Sequence of chain 1.A:
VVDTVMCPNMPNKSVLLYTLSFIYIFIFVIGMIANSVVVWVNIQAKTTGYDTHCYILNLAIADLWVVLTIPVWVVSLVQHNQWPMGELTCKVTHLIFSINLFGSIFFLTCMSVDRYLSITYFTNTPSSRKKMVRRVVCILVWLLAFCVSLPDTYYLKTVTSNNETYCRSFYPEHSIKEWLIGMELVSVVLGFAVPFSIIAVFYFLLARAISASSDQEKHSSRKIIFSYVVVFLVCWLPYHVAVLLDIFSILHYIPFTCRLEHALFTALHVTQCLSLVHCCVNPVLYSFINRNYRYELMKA

The small molecule below binds the protein below.
Small molecule (SMILES): CC(C)CCC[C@@H](C)[C@H]1CC[C@H]2[C@@H]3CC=C4C[C@@H](O)CC[C@]4(C)[C@H]3CC[C@]12C

Binding-site contacts:
Ligand atom C19 contacts residue SER258 of chain 1.A at 4.4 Å.
Ligand atom C26 contacts residue CYS266 of chain 1.A at 4.4 Å (hydrophobic).
Ligand atom C4 contacts residue LYS254 of chain 1.A at 4.3 Å.
Ligand atom C23 contacts residue VAL312 of chain 1.A at 3.8 Å (hydrophobic).
Ligand atom C18 contacts residue LEU316 of chain 1.A at 3.2 Å (hydrophobic).
Ligand atom C18 contacts residue SER258 of chain 1.A at 4.2 Å.
Ligand atom C21 contacts residue VAL315 of chain 1.A at 4.3 Å (hydrophobic).
Ligand atom C27 contacts residue VAL262 of chain 1.A at 4.4 Å (hydrophobic).
Ligand atom C20 contacts residue VAL312 of chain 1.A at 3.9 Å (hydrophobic).
Ligand atom C19 contacts residue ILE255 of chain 1.A at 4.1 Å (hydrophobic).
Ligand atom C8 contacts residue SER258 of chain 1.A at 4.2 Å.
Ligand atom C18 contacts residue VAL262 of chain 1.A at 4.2 Å (hydrophobic).
Ligand atom C21 contacts residue VAL312 of chain 1.A at 3.7 Å (hydrophobic).
Ligand atom O1 contacts residue LYS254 of chain 1.A at 4.2 Å.